Sequence of chain 27.D:
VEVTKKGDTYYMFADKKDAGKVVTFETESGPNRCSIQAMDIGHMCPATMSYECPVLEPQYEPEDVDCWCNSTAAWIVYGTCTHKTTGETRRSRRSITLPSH

Binding-site contacts:
Ligand atom O3 contacts residue PRO31 of chain 27.D at 3.4 Å (h-bond).
Ligand atom C5 contacts residue ARG33 of chain 27.D at 4.4 Å.
Ligand atom N2 contacts residue ASN32 of chain 27.D at 4.0 Å.
Ligand atom C8 contacts residue PRO31 of chain 27.D at 4.4 Å (hydrophobic).
Ligand atom C6 contacts residue ARG33 of chain 27.D at 3.3 Å.
Ligand atom C7 contacts residue PRO31 of chain 27.D at 3.1 Å (hydrophobic).
Ligand atom C3 contacts residue ASN70 of chain 27.D at 3.8 Å.
Ligand atom C5 contacts residue ASN70 of chain 27.D at 3.7 Å.
Ligand atom N2 contacts residue PRO31 of chain 27.D at 2.5 Å (h-bond).
Ligand atom C7 contacts residue ASN70 of chain 27.D at 3.1 Å.
Ligand atom C2 contacts residue ASN70 of chain 27.D at 2.5 Å.
Ligand atom C1 contacts residue ASN32 of chain 27.D at 4.5 Å.
Ligand atom C2 contacts residue PRO31 of chain 27.D at 3.4 Å (hydrophobic).
Ligand atom O6 contacts residue ARG33 of chain 27.D at 3.2 Å (salt-bridge).
Ligand atom O7 contacts residue ASN70 of chain 27.D at 3.3 Å (h-bond).
Ligand atom C8 contacts residue ASN70 of chain 27.D at 3.9 Å.
Ligand atom O7 contacts residue PRO31 of chain 27.D at 3.2 Å (h-bond).
Ligand atom O5 contacts residue ASN70 of chain 27.D at 2.4 Å (h-bond).
Ligand atom O7 contacts residue SER71 of chain 27.D at 3.8 Å.
Ligand atom C1 contacts residue PRO31 of chain 27.D at 4.2 Å (hydrophobic).
Ligand atom O7 contacts residue SER29 of chain 27.D at 4.4 Å.
Ligand atom C1 contacts residue ARG33 of chain 27.D at 4.3 Å.
Ligand atom C3 contacts residue PRO31 of chain 27.D at 3.3 Å (hydrophobic).
Ligand atom N2 contacts residue ASN70 of chain 27.D at 2.9 Å (h-bond).
Ligand atom C4 contacts residue ASN70 of chain 27.D at 4.2 Å.
Ligand atom C1 contacts residue ASN70 of chain 27.D at 1.4 Å.

The protein below binds the small molecule below.
Small molecule (SMILES): CC(=O)N[C@@H]1[C@@H](O)[C@H](O)[C@@H](CO)O[C@H]1O